Binding-site contacts:
Ligand atom N3B contacts residue ALA40 of chain 1.B at 3.1 Å (h-bond).
Ligand atom O1B contacts residue LYS43 of chain 1.B at 2.6 Å (salt-bridge).
Ligand atom C6 contacts residue ASP145 of chain 1.B at 3.6 Å.
Ligand atom O3A contacts residue GLY42 of chain 1.B at 3.1 Å (h-bond).
Ligand atom PB contacts residue LYS43 of chain 1.B at 3.7 Å.
Ligand atom O1A contacts residue THR44 of chain 1.B at 3.3 Å (h-bond).
Ligand atom O2G contacts residue THR62 of chain 1.B at 2.9 Å (h-bond).
Ligand atom O1A contacts residue GLY42 of chain 1.B at 3.2 Å.
Ligand atom PB contacts residue MG1 of chain 1.F at 3.3 Å.
Ligand atom O6 contacts residue ASP145 of chain 1.B at 3.5 Å (salt-bridge).
Ligand atom O4' contacts residue LYS143 of chain 1.B at 3.4 Å.
Ligand atom O1B contacts residue GLY42 of chain 1.B at 3.3 Å (h-bond).
Ligand atom O6 contacts residue LEU187 of chain 1.B at 3.2 Å (h-bond).
Ligand atom C2 contacts residue ASP145 of chain 1.B at 3.6 Å.
Ligand atom PG contacts residue MG1 of chain 1.F at 3.2 Å.
Ligand atom N7 contacts residue CYS45 of chain 1.B at 3.6 Å.
Ligand atom O3A contacts residue LYS43 of chain 1.B at 3.7 Å.
Ligand atom C8 contacts residue GLY42 of chain 1.B at 3.6 Å.
Ligand atom O3A contacts residue ALA40 of chain 1.B at 3.6 Å.
Ligand atom O6 contacts residue SER185 of chain 1.B at 3.6 Å.
Ligand atom O1G contacts residue GLY87 of chain 1.B at 3.2 Å (h-bond).
Ligand atom C5' contacts residue ALA40 of chain 1.B at 3.6 Å (hydrophobic).
Ligand atom PB contacts residue ALA40 of chain 1.B at 3.7 Å.
Ligand atom C8 contacts residue CYS45 of chain 1.B at 3.5 Å (hydrophobic).
Ligand atom O1B contacts residue VAL41 of chain 1.B at 3.4 Å (h-bond).
Ligand atom O1G contacts residue LYS43 of chain 1.B at 2.8 Å (salt-bridge).
Ligand atom O2G contacts residue MG1 of chain 1.F at 2.0 Å.
Ligand atom O1G contacts residue GLY39 of chain 1.B at 3.4 Å.
Ligand atom N3B contacts residue MG1 of chain 1.F at 3.5 Å.
Ligand atom O1A contacts residue CYS45 of chain 1.B at 2.9 Å (h-bond).
Ligand atom O6 contacts residue ALA186 of chain 1.B at 2.8 Å (h-bond).
Ligand atom N7 contacts residue PHE55 of chain 1.B at 3.7 Å.
Ligand atom O2B contacts residue THR44 of chain 1.B at 2.9 Å (h-bond).
Ligand atom N1 contacts residue ASP145 of chain 1.B at 2.7 Å (salt-bridge).
Ligand atom PA contacts residue GLY42 of chain 1.B at 3.7 Å.
Ligand atom N2 contacts residue ASP145 of chain 1.B at 3.0 Å (salt-bridge).
Ligand atom O1B contacts residue ALA40 of chain 1.B at 3.4 Å (h-bond).
Ligand atom O2B contacts residue MG1 of chain 1.F at 2.0 Å.
Ligand atom O1A contacts residue LYS43 of chain 1.B at 3.5 Å (salt-bridge).
Ligand atom N2 contacts residue LEU146 of chain 1.B at 3.5 Å.

Sequence of chain 1.B:
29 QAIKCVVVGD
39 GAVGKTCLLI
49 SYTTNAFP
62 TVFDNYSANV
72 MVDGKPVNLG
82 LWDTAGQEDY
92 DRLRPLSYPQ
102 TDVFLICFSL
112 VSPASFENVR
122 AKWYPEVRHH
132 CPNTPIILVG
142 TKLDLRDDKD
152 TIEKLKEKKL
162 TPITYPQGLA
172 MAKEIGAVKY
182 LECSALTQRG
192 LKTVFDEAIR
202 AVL

This small molecule binds to this protein.
Small molecule (SMILES): Nc1nc2c(ncn2[C@@H]2O[C@H](CO[P](=O)(O)O[P](=O)(O)NP(=O)(O)O)[C@@H](O)[C@H]2O)c(=O)[nH]1